The protein below binds the small molecule below.
Small molecule (SMILES): CC(=O)N[C@@H]1[C@@H](O)[C@H](O)[C@@H](CO)O[C@H]1O

Binding-site contacts:
Ligand atom C8 contacts residue GLU281 of chain 1.A at 3.6 Å.
Ligand atom C2 contacts residue GLU281 of chain 1.A at 3.6 Å.
Ligand atom C5 contacts residue ASN282 of chain 1.A at 3.6 Å.
Ligand atom C8 contacts residue ASN282 of chain 1.A at 3.6 Å.
Ligand atom C3 contacts residue ASN282 of chain 1.A at 3.8 Å.
Ligand atom O7 contacts residue ASN282 of chain 1.A at 3.2 Å (h-bond).
Ligand atom O3 contacts residue GLU281 of chain 1.A at 4.5 Å.
Ligand atom N2 contacts residue GLU281 of chain 1.A at 2.9 Å (salt-bridge).
Ligand atom C4 contacts residue ASN282 of chain 1.A at 4.2 Å.
Ligand atom N2 contacts residue ASN282 of chain 1.A at 3.0 Å (h-bond).
Ligand atom O5 contacts residue ASN282 of chain 1.A at 2.3 Å (h-bond).
Ligand atom C2 contacts residue ASN282 of chain 1.A at 2.5 Å.
Ligand atom C1 contacts residue ASN282 of chain 1.A at 1.4 Å.
Ligand atom C7 contacts residue ASN282 of chain 1.A at 3.0 Å.
Ligand atom C7 contacts residue GLU281 of chain 1.A at 3.9 Å.

Sequence of chain 1.A:
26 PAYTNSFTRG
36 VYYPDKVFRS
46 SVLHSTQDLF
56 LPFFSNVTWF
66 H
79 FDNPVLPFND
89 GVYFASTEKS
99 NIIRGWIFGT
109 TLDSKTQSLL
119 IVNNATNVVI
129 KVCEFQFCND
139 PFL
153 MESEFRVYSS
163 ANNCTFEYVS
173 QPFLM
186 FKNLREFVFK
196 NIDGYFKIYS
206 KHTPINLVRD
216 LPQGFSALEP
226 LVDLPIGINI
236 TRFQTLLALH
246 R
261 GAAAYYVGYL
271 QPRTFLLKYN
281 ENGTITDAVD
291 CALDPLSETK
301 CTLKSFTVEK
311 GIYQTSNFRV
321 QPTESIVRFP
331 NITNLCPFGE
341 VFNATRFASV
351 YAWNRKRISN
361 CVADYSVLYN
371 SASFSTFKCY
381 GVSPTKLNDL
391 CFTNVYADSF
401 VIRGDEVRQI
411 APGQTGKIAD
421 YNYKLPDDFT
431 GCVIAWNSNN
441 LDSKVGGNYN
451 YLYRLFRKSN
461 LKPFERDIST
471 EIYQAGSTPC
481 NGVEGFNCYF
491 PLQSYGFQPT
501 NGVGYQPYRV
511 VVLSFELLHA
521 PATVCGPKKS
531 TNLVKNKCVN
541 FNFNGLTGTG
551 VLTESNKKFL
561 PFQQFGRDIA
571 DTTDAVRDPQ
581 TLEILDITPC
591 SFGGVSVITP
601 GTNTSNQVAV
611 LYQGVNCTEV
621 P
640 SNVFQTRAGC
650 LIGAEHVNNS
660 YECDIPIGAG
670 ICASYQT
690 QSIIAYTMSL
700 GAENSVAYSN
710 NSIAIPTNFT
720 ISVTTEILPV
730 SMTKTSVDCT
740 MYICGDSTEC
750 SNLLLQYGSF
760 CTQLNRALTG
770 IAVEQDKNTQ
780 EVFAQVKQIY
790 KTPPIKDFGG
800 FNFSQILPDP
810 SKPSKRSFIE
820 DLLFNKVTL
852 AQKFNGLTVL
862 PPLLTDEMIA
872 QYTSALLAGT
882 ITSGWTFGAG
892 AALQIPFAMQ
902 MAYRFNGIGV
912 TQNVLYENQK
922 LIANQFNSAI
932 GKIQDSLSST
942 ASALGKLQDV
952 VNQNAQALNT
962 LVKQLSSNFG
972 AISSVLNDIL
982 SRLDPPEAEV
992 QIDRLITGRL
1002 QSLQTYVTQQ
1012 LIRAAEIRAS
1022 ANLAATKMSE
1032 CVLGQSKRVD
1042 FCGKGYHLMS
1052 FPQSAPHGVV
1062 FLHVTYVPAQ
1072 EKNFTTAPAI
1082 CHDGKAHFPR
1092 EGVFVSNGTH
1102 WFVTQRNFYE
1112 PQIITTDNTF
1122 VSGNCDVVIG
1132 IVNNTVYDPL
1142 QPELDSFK